Binding-site contacts:
Ligand atom CGD contacts residue PRO72 of chain 3.A at 3.3 Å (hydrophobic).
Ligand atom NA contacts residue ARG86 of chain 3.A at 3.0 Å (salt-bridge).
Ligand atom C1A contacts residue ARG86 of chain 3.A at 3.4 Å.
Ligand atom C1C contacts residue TRP128 of chain 3.A at 3.3 Å (hydrophobic).
Ligand atom NA contacts residue ASP87 of chain 3.A at 2.8 Å (salt-bridge).
Ligand atom OC contacts residue ALA75 of chain 3.A at 2.9 Å (h-bond).
Ligand atom ND contacts residue ASP87 of chain 3.A at 3.3 Å (salt-bridge).
Ligand atom CMB contacts residue HIS76 of chain 1.B at 2.8 Å.
Ligand atom OB contacts residue HIS75 of chain 1.B at 3.1 Å (h-bond).
Ligand atom C3A contacts residue PHE118 of chain 3.A at 3.6 Å (hydrophobic).
Ligand atom CHB contacts residue ASP87 of chain 3.A at 3.4 Å.
Ligand atom CAC contacts residue CYS84 of chain 3.A at 1.7 Å (hydrophobic).
Ligand atom CMC contacts residue TRP128 of chain 3.A at 3.4 Å (hydrophobic).
Ligand atom CMA contacts residue PHE118 of chain 3.A at 3.3 Å (hydrophobic).
Ligand atom O2D contacts residue GLN73 of chain 3.A at 3.2 Å.
Ligand atom O2D contacts residue ARG57 of chain 1.B at 2.9 Å (salt-bridge).
Ligand atom CBD contacts residue GLN73 of chain 3.A at 3.3 Å.
Ligand atom OC contacts residue TRP128 of chain 3.A at 3.2 Å.
Ligand atom OC contacts residue TYR74 of chain 3.A at 3.4 Å.
Ligand atom O2A contacts residue ARG86 of chain 3.A at 3.1 Å (salt-bridge).
Ligand atom CBA contacts residue TYR56 of chain 1.B at 3.6 Å (hydrophobic).
Ligand atom C2C contacts residue TRP128 of chain 3.A at 3.4 Å (hydrophobic).
Ligand atom CBB contacts residue PHE74 of chain 1.B at 3.5 Å (hydrophobic).
Ligand atom CBC contacts residue CYS84 of chain 3.A at 2.7 Å (hydrophobic).
Ligand atom C4A contacts residue ASP87 of chain 3.A at 3.5 Å.
Ligand atom C2C contacts residue CYS84 of chain 3.A at 3.3 Å (hydrophobic).
Ligand atom CHD contacts residue TYR129 of chain 3.A at 3.3 Å (hydrophobic).
Ligand atom CAB contacts residue HIS76 of chain 1.B at 3.2 Å.
Ligand atom OB contacts residue PHE74 of chain 1.B at 3.0 Å.
Ligand atom CMA contacts residue GLN79 of chain 1.B at 3.5 Å.
Ligand atom OB contacts residue GLN79 of chain 1.B at 3.3 Å (h-bond).
Ligand atom CBD contacts residue PRO72 of chain 3.A at 3.4 Å (hydrophobic).
Ligand atom O1A contacts residue LYS83 of chain 3.A at 2.9 Å (salt-bridge).
Ligand atom C3B contacts residue HIS76 of chain 1.B at 3.5 Å.
Ligand atom NC contacts residue ALA75 of chain 3.A at 3.4 Å (h-bond).
Ligand atom C3C contacts residue CYS84 of chain 3.A at 2.6 Å (hydrophobic).
Ligand atom O2D contacts residue PRO72 of chain 3.A at 3.4 Å (h-bond).
Ligand atom C2B contacts residue HIS76 of chain 1.B at 3.3 Å.
Ligand atom OC contacts residue THR66 of chain 3.A at 3.4 Å.
Ligand atom C1C contacts residue ALA75 of chain 3.A at 3.4 Å (hydrophobic).

Sequence of chain 1.B:
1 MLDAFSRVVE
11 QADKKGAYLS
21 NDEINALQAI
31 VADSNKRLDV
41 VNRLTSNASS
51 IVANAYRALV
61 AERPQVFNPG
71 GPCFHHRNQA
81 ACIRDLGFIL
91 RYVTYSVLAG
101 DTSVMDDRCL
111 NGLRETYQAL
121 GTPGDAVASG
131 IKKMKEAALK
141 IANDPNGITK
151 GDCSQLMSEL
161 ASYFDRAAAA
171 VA

A small-molecule ligand and the protein it binds are described below.
Small molecule (SMILES): C=CC1=C(C)/C(=C/c2[nH]c(/C=C3\N=C(/C=C4\NC(=O)C(C)=C4C=C)C(C)=C3CCC(=O)O)c(CCC(=O)O)c2C)NC1=O

Sequence of chain 3.A:
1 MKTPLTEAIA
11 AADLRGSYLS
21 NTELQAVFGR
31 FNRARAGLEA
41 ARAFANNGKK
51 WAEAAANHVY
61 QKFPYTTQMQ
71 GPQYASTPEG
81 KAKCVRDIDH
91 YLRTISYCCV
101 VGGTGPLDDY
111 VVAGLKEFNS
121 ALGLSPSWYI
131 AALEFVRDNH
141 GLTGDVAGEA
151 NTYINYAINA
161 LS